The small molecule below binds the protein below.
Small molecule (SMILES): Nc1nc2c(ncn2[C@@H]2O[C@H](CO[P](=O)(O)O[P](=O)(O)NP(=O)(O)O)[C@@H](O)[C@H]2O)c(=O)[nH]1

Sequence of chain 1.FA:
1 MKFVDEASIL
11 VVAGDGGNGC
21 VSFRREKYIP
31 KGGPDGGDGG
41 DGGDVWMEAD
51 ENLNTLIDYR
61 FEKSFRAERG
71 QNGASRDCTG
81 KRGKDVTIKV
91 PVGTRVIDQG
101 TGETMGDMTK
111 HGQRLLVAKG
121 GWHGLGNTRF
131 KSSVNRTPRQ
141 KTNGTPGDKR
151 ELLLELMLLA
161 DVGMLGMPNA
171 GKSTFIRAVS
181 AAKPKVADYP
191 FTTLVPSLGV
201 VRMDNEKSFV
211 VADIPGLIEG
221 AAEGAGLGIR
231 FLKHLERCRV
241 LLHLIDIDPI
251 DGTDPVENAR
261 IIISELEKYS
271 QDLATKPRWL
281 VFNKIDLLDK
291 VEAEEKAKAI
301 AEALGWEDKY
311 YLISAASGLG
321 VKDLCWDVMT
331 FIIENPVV

Binding-site contacts:
Ligand atom C5 contacts residue LYS284 of chain 1.FA at 3.4 Å.
Ligand atom O2B contacts residue MG1 of chain 1.OA at 2.5 Å.
Ligand atom O6 contacts residue LYS284 of chain 1.FA at 3.4 Å (salt-bridge).
Ligand atom O6 contacts residue ASN283 of chain 1.FA at 3.0 Å (h-bond).
Ligand atom O5' contacts residue ALA187 of chain 1.FA at 2.8 Å (h-bond).
Ligand atom O6 contacts residue ALA316 of chain 1.FA at 3.1 Å (h-bond).
Ligand atom C2' contacts residue ASP188 of chain 1.FA at 3.5 Å.
Ligand atom O1G contacts residue PRO168 of chain 1.FA at 3.3 Å.
Ligand atom N1 contacts residue ALA316 of chain 1.FA at 3.4 Å.
Ligand atom O2B contacts residue LYS172 of chain 1.FA at 2.7 Å (salt-bridge).
Ligand atom PB contacts residue SER173 of chain 1.FA at 3.3 Å.
Ligand atom O3A contacts residue PRO168 of chain 1.FA at 3.3 Å (h-bond).
Ligand atom O4' contacts residue LYS284 of chain 1.FA at 3.3 Å.
Ligand atom N3B contacts residue PRO168 of chain 1.FA at 3.2 Å (h-bond).
Ligand atom O3G contacts residue THR192 of chain 1.FA at 2.7 Å (h-bond).
Ligand atom O2B contacts residue SER173 of chain 1.FA at 2.5 Å (h-bond).
Ligand atom O1A contacts residue ALA187 of chain 1.FA at 3.3 Å (h-bond).
Ligand atom O6 contacts residue SER314 of chain 1.FA at 3.0 Å (h-bond).
Ligand atom N7 contacts residue THR174 of chain 1.FA at 3.6 Å.
Ligand atom O2' contacts residue ASP188 of chain 1.FA at 2.5 Å (salt-bridge).
Ligand atom O3' contacts residue VAL186 of chain 1.FA at 3.3 Å.
Ligand atom O3G contacts residue PHE191 of chain 1.FA at 3.3 Å (h-bond).
Ligand atom O3' contacts residue ASP188 of chain 1.FA at 3.1 Å (salt-bridge).
Ligand atom O1B contacts residue SER173 of chain 1.FA at 2.5 Å (h-bond).
Ligand atom O2A contacts residue GLY171 of chain 1.FA at 3.2 Å.
Ligand atom O2G contacts residue THR193 of chain 1.FA at 3.0 Å (h-bond).
Ligand atom O6 contacts residue ALA315 of chain 1.FA at 3.1 Å (h-bond).
Ligand atom O3' contacts residue ALA187 of chain 1.FA at 3.0 Å (h-bond).
Ligand atom N3B contacts residue MG1 of chain 1.OA at 2.5 Å.
Ligand atom O2G contacts residue MG1 of chain 1.OA at 2.0 Å.
Ligand atom C4' contacts residue ASP188 of chain 1.FA at 3.4 Å.
Ligand atom O1B contacts residue MG1 of chain 1.OA at 2.0 Å.
Ligand atom C3' contacts residue ASP188 of chain 1.FA at 3.5 Å.
Ligand atom O2B contacts residue ALA170 of chain 1.FA at 3.0 Å (h-bond).
Ligand atom PG contacts residue MG1 of chain 1.OA at 2.8 Å.
Ligand atom PB contacts residue MG1 of chain 1.OA at 2.4 Å.
Ligand atom PB contacts residue ALA170 of chain 1.FA at 3.4 Å.
Ligand atom O1A contacts residue VAL186 of chain 1.FA at 3.3 Å.
Ligand atom O1G contacts residue GLY216 of chain 1.FA at 3.1 Å (h-bond).
Ligand atom O3A contacts residue ALA170 of chain 1.FA at 3.0 Å (h-bond).